A small-molecule ligand and the protein it binds are described below.
Small molecule (SMILES): CC(=O)N[C@H]1[C@H](O[C@H]2[C@H](O)[C@@H](NC(C)=O)CO[C@@H]2CO[C@@H]2O[C@@H](C)[C@@H](O)[C@@H](O)[C@@H]2O)O[C@H](CO)[C@@H](O[C@@H]2O[C@H](CO[C@H]3O[C@H](CO)[C@@H](O)[C@H](O)[C@@H]3O)[C@@H](O)[C@H](O[C@H]3O[C@H](CO)[C@@H](O)[C@H](O)[C@@H]3O)[C@@H]2O)[C@@H]1O

Sequence of chain 1.C:
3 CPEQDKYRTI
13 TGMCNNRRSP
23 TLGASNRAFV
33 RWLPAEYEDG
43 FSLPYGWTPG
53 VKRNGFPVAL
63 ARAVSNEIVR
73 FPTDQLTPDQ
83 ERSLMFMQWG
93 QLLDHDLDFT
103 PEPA

Sequence of chain 1.B:
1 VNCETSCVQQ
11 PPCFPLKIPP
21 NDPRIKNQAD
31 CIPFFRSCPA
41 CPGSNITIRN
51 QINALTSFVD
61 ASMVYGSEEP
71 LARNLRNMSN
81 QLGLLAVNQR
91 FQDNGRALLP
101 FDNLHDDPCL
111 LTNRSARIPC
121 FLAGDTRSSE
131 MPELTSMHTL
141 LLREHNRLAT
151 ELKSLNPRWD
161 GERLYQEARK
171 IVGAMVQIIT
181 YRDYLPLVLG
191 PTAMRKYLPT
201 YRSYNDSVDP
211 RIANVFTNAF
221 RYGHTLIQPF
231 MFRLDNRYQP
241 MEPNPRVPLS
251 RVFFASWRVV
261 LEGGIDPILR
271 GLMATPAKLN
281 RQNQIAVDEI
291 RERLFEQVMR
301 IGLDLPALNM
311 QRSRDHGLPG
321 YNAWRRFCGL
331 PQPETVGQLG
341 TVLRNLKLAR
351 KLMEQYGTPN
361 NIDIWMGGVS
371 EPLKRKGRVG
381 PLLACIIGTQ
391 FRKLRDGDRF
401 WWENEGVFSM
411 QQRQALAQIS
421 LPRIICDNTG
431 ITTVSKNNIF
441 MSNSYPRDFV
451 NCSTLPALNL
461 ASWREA

Sequence of chain 1.D:
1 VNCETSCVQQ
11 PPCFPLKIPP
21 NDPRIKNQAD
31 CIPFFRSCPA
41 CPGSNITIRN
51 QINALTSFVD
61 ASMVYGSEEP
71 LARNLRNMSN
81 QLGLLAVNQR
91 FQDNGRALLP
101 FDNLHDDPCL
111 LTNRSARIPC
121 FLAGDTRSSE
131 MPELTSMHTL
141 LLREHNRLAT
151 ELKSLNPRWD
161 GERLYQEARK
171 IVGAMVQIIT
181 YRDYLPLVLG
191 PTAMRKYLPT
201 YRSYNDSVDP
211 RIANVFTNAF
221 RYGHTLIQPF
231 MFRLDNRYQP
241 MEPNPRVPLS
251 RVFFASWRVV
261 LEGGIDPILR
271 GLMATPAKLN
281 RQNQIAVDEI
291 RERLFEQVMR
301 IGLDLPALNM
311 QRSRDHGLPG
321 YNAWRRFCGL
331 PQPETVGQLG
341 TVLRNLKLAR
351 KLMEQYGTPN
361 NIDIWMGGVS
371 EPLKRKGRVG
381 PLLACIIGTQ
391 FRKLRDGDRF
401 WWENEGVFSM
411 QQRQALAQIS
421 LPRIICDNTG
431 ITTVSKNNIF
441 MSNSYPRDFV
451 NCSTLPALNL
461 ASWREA

Binding-site contacts:
Ligand atom C3 contacts residue PHE327 of chain 1.D at 3.4 Å (hydrophobic).
Ligand atom C6 contacts residue PHE327 of chain 1.D at 3.4 Å (hydrophobic).
Ligand atom C8 contacts residue SER207 of chain 1.B at 3.5 Å.
Ligand atom C1 contacts residue PHE327 of chain 1.D at 3.1 Å (hydrophobic).
Ligand atom C6 contacts residue PHE327 of chain 1.D at 3.8 Å (hydrophobic).
Ligand atom C5 contacts residue PHE327 of chain 1.D at 3.0 Å (hydrophobic).
Ligand atom O5 contacts residue PHE327 of chain 1.D at 3.4 Å.
Ligand atom O2 contacts residue LYS196 of chain 1.D at 3.1 Å.
Ligand atom O7 contacts residue ASN205 of chain 1.B at 3.3 Å (h-bond).
Ligand atom O2 contacts residue MAN5 of chain 1.F at 3.8 Å.
Ligand atom C4 contacts residue PHE327 of chain 1.D at 3.4 Å (hydrophobic).
Ligand atom C1 contacts residue ASN205 of chain 1.B at 1.4 Å.
Ligand atom O3 contacts residue PHE327 of chain 1.D at 2.5 Å (h-bond).
Ligand atom C5 contacts residue PHE327 of chain 1.D at 3.9 Å (hydrophobic).
Ligand atom C1 contacts residue LYS196 of chain 1.D at 3.7 Å.
Ligand atom O7 contacts residue PHE327 of chain 1.D at 3.5 Å.
Ligand atom O4 contacts residue PHE327 of chain 1.D at 3.7 Å.
Ligand atom O6 contacts residue GLY329 of chain 1.D at 3.4 Å.
Ligand atom O3 contacts residue FUC6 of chain 1.F at 3.5 Å.
Ligand atom O5 contacts residue LYS196 of chain 1.D at 3.2 Å (salt-bridge).
Ligand atom C7 contacts residue ASN205 of chain 1.B at 3.4 Å.
Ligand atom O5 contacts residue ASN205 of chain 1.B at 2.3 Å (h-bond).
Ligand atom O4 contacts residue ARG392 of chain 1.B at 3.5 Å (salt-bridge).
Ligand atom C5 contacts residue ASN205 of chain 1.B at 3.6 Å.
Ligand atom C2 contacts residue ARG326 of chain 1.D at 3.7 Å.
Ligand atom N2 contacts residue ASN205 of chain 1.B at 2.9 Å (h-bond).
Ligand atom O5 contacts residue PHE327 of chain 1.D at 2.8 Å (h-bond).
Ligand atom C4 contacts residue ARG392 of chain 1.B at 3.7 Å.
Ligand atom C3 contacts residue ASN205 of chain 1.B at 3.8 Å.
Ligand atom O7 contacts residue ARG326 of chain 1.D at 3.7 Å.
Ligand atom O5 contacts residue VAL208 of chain 1.B at 3.4 Å.
Ligand atom C2 contacts residue MAN5 of chain 1.F at 3.5 Å.
Ligand atom C6 contacts residue LYS393 of chain 1.D at 3.8 Å.
Ligand atom C2 contacts residue ASN205 of chain 1.B at 2.5 Å.
Ligand atom C5 contacts residue VAL208 of chain 1.B at 3.8 Å (hydrophobic).
Ligand atom C6 contacts residue TRP34 of chain 1.C at 3.8 Å (hydrophobic).
Ligand atom O4 contacts residue LYS393 of chain 1.D at 3.2 Å.
Ligand atom C6 contacts residue ARG392 of chain 1.B at 3.8 Å.
Ligand atom C8 contacts residue LEU35 of chain 1.C at 3.5 Å (hydrophobic).
Ligand atom C6 contacts residue VAL208 of chain 1.B at 3.8 Å (hydrophobic).